A protein and the small-molecule ligand that binds it are described below.
Small molecule (SMILES): CC(=O)N[C@@H]1[C@@H](O)[C@H](O)[C@@H](CO)O[C@H]1O

Sequence of chain 2.A:
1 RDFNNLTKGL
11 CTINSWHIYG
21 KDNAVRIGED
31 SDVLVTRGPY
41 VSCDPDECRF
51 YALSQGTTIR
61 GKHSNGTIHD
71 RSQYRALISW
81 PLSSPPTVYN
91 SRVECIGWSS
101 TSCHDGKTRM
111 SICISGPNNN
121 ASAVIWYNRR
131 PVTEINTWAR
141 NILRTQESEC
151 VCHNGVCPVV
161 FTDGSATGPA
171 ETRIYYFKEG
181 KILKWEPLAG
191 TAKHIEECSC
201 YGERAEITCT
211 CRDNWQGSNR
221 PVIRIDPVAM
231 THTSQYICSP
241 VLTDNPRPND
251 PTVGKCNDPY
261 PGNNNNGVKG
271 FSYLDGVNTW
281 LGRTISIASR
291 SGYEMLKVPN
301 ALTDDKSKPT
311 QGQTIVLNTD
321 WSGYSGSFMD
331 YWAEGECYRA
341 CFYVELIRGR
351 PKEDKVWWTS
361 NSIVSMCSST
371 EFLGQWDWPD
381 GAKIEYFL

Binding-site contacts:
Ligand atom C4 contacts residue ASN65 of chain 2.A at 4.2 Å.
Ligand atom N2 contacts residue TRP357 of chain 2.A at 3.3 Å (h-bond).
Ligand atom O5 contacts residue TRP357 of chain 2.A at 4.3 Å.
Ligand atom C1 contacts residue TRP357 of chain 2.A at 3.7 Å (hydrophobic).
Ligand atom C5 contacts residue TRP357 of chain 2.A at 3.8 Å (hydrophobic).
Ligand atom O3 contacts residue TRP357 of chain 2.A at 4.3 Å.
Ligand atom C1 contacts residue ASN65 of chain 2.A at 1.5 Å.
Ligand atom O5 contacts residue ASN65 of chain 2.A at 2.3 Å (h-bond).
Ligand atom C2 contacts residue ASN65 of chain 2.A at 2.4 Å.
Ligand atom C8 contacts residue TRP357 of chain 2.A at 3.4 Å (hydrophobic).
Ligand atom C3 contacts residue TRP357 of chain 2.A at 3.6 Å (hydrophobic).
Ligand atom C3 contacts residue ASN65 of chain 2.A at 3.8 Å.
Ligand atom C7 contacts residue TRP357 of chain 2.A at 3.9 Å (hydrophobic).
Ligand atom O4 contacts residue TRP357 of chain 2.A at 3.9 Å.
Ligand atom N2 contacts residue ASN65 of chain 2.A at 2.9 Å (h-bond).
Ligand atom C5 contacts residue ASN65 of chain 2.A at 3.6 Å.
Ligand atom C4 contacts residue TRP357 of chain 2.A at 4.2 Å (hydrophobic).
Ligand atom O7 contacts residue ASN65 of chain 2.A at 3.5 Å (h-bond).
Ligand atom C8 contacts residue ASN65 of chain 2.A at 4.5 Å.
Ligand atom C2 contacts residue TRP357 of chain 2.A at 4.0 Å (hydrophobic).
Ligand atom C7 contacts residue ASN65 of chain 2.A at 3.4 Å.